Sequence of chain 1.B:
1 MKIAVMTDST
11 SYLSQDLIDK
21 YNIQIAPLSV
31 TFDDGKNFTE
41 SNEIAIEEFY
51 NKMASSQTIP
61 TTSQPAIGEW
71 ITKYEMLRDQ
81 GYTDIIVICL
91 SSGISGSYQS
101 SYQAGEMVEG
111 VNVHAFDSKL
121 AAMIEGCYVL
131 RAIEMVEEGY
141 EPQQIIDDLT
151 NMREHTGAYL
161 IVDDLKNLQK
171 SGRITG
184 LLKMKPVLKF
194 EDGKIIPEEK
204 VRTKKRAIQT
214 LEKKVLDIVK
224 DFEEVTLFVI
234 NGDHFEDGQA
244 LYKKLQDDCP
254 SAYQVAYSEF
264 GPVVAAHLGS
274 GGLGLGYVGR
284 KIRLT

A small-molecule ligand and the protein it binds are described below.
Small molecule (SMILES): CC[C@@H](C)CCCCCCCCCCC(=O)O

Binding-site contacts:
Ligand atom C01 contacts residue BNV1 of chain 1.K at 0.5 Å.
Ligand atom C15 contacts residue ILE233 of chain 1.B at 3.6 Å (hydrophobic).
Ligand atom C12 contacts residue BNV1 of chain 1.K at 0.6 Å.
Ligand atom C14 contacts residue BNV1 of chain 1.K at 0.6 Å.
Ligand atom O02 contacts residue THR62 of chain 1.B at 2.3 Å (h-bond).
Ligand atom C08 contacts residue BNV1 of chain 1.K at 0.2 Å.
Ligand atom O01 contacts residue BNV1 of chain 1.K at 0.6 Å (h-bond).
Ligand atom C09 contacts residue BNV1 of chain 1.K at 0.2 Å.
Ligand atom C13 contacts residue BNV1 of chain 1.K at 0.7 Å.
Ligand atom C07 contacts residue BNV1 of chain 1.K at 0.1 Å.
Ligand atom C03 contacts residue ARG173 of chain 1.B at 3.7 Å.
Ligand atom C10 contacts residue PHE193 of chain 1.B at 3.8 Å (hydrophobic).
Ligand atom C11 contacts residue ALA121 of chain 1.B at 3.7 Å (hydrophobic).
Ligand atom C02 contacts residue LEU28 of chain 1.B at 3.7 Å (hydrophobic).
Ligand atom C03 contacts residue ILE94 of chain 1.B at 3.8 Å (hydrophobic).
Ligand atom C05 contacts residue HIS270 of chain 1.B at 3.7 Å.
Ligand atom C04 contacts residue BNV1 of chain 1.K at 0.2 Å.
Ligand atom C04 contacts residue HIS270 of chain 1.B at 3.6 Å.
Ligand atom C03 contacts residue THR62 of chain 1.B at 3.7 Å.
Ligand atom C14 contacts residue LEU120 of chain 1.B at 3.7 Å (hydrophobic).
Ligand atom C02 contacts residue VAL266 of chain 1.B at 3.7 Å (hydrophobic).
Ligand atom C11 contacts residue PHE193 of chain 1.B at 3.6 Å (hydrophobic).
Ligand atom C12 contacts residue PHE193 of chain 1.B at 3.5 Å (hydrophobic).
Ligand atom C05 contacts residue BNV1 of chain 1.K at 0.2 Å.
Ligand atom C03 contacts residue BNV1 of chain 1.K at 0.4 Å.
Ligand atom C10 contacts residue BNV1 of chain 1.K at 0.5 Å.
Ligand atom O02 contacts residue BNV1 of chain 1.K at 0.6 Å (h-bond).
Ligand atom C03 contacts residue HIS270 of chain 1.B at 3.4 Å.
Ligand atom O01 contacts residue SER95 of chain 1.B at 3.0 Å (h-bond).
Ligand atom C15 contacts residue BNV1 of chain 1.K at 1.5 Å.
Ligand atom C02 contacts residue BNV1 of chain 1.K at 0.5 Å.
Ligand atom C14 contacts residue PHE193 of chain 1.B at 3.6 Å (hydrophobic).
Ligand atom O02 contacts residue SER63 of chain 1.B at 3.4 Å (h-bond).
Ligand atom C02 contacts residue THR62 of chain 1.B at 3.3 Å.
Ligand atom C06 contacts residue BNV1 of chain 1.K at 0.3 Å.
Ligand atom O01 contacts residue GLN64 of chain 1.B at 3.6 Å.
Ligand atom C15 contacts residue ALA158 of chain 1.B at 3.8 Å (hydrophobic).
Ligand atom C11 contacts residue BNV1 of chain 1.K at 0.3 Å.
Ligand atom C08 contacts residue ILE198 of chain 1.B at 3.7 Å (hydrophobic).
Ligand atom C01 contacts residue THR62 of chain 1.B at 3.2 Å.